Binding-site contacts:
Ligand atom C13 contacts residue ILE173 of chain 2.A at 4.1 Å (hydrophobic).
Ligand atom C09 contacts residue ILE8 of chain 2.B at 4.1 Å (hydrophobic).
Ligand atom O12 contacts residue ILE224 of chain 2.A at 3.5 Å.
Ligand atom C11 contacts residue LYS127 of chain 2.A at 1.4 Å.
Ligand atom C07 contacts residue PRO172 of chain 2.A at 3.5 Å (hydrophobic).
Ligand atom C07 contacts residue ILE8 of chain 2.B at 3.8 Å (hydrophobic).
Ligand atom O12 contacts residue PRO172 of chain 2.A at 3.7 Å.
Ligand atom C11 contacts residue GLY176 of chain 2.A at 4.4 Å.
Ligand atom C07 contacts residue LYS127 of chain 2.A at 2.8 Å.
Ligand atom C05 contacts residue ILE8 of chain 2.B at 3.8 Å (hydrophobic).
Ligand atom C07 contacts residue GLY176 of chain 2.A at 3.8 Å.
Ligand atom C10 contacts residue ILE8 of chain 2.B at 4.0 Å (hydrophobic).
Ligand atom C08 contacts residue LYS127 of chain 2.A at 2.5 Å.
Ligand atom C07 contacts residue ILE173 of chain 2.A at 3.9 Å (hydrophobic).
Ligand atom C08 contacts residue ILE8 of chain 2.B at 3.9 Å (hydrophobic).
Ligand atom C06 contacts residue PRO172 of chain 2.A at 3.4 Å (hydrophobic).
Ligand atom C06 contacts residue ILE224 of chain 2.A at 3.8 Å (hydrophobic).
Ligand atom C06 contacts residue LYS127 of chain 2.A at 4.2 Å.
Ligand atom C09 contacts residue LYS127 of chain 2.A at 3.7 Å.
Ligand atom C13 contacts residue PRO172 of chain 2.A at 3.9 Å (hydrophobic).
Ligand atom C08 contacts residue ILE173 of chain 2.A at 4.3 Å (hydrophobic).
Ligand atom C01 contacts residue ASN47 of chain 2.A at 3.4 Å.
Ligand atom C11 contacts residue ILE8 of chain 2.B at 3.6 Å (hydrophobic).
Ligand atom C06 contacts residue ILE173 of chain 2.A at 4.0 Å (hydrophobic).
Ligand atom C06 contacts residue ILE8 of chain 2.B at 3.7 Å (hydrophobic).

The protein below binds the small molecule below.
Small molecule (SMILES): Cc1ccc(S(=O)(=O)N(C)C)cc1

Sequence of chain 2.A:
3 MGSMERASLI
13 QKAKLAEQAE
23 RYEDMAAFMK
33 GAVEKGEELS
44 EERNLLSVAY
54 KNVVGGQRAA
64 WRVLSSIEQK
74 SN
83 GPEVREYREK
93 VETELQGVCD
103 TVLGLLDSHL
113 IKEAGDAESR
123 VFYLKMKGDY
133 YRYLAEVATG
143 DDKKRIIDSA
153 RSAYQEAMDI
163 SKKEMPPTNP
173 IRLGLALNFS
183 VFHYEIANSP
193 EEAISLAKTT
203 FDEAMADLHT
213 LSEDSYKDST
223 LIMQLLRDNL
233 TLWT

Sequence of chain 2.B:
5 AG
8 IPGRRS